A protein and the small-molecule ligand that binds it are described below.
Small molecule (SMILES): CC(=O)N[C@@H]1[C@@H](O)[C@H](O)[C@@H](CO)O[C@H]1O

Sequence of chain 1.A:
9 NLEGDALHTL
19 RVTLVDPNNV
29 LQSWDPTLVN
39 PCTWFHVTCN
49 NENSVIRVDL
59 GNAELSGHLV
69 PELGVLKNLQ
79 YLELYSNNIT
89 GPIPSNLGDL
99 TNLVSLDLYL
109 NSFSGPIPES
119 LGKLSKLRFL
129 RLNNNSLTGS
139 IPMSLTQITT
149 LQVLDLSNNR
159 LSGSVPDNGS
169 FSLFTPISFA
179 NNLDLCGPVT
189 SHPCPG

Binding-site contacts:
Ligand atom O6 contacts residue ASN156 of chain 1.A at 3.1 Å (h-bond).
Ligand atom C1 contacts residue ASN156 of chain 1.A at 3.5 Å.
Ligand atom C2 contacts residue ASN132 of chain 1.A at 2.4 Å.
Ligand atom C1 contacts residue ASN132 of chain 1.A at 1.4 Å.
Ligand atom C5 contacts residue ASN132 of chain 1.A at 3.6 Å.
Ligand atom O6 contacts residue ASN179 of chain 1.A at 2.5 Å (h-bond).
Ligand atom N2 contacts residue LEU108 of chain 1.A at 4.1 Å.
Ligand atom O7 contacts residue LEU108 of chain 1.A at 3.6 Å.
Ligand atom C7 contacts residue ASN132 of chain 1.A at 3.6 Å.
Ligand atom C5 contacts residue ASN156 of chain 1.A at 3.6 Å.
Ligand atom C6 contacts residue ASN179 of chain 1.A at 3.9 Å.
Ligand atom O5 contacts residue ASN156 of chain 1.A at 3.5 Å.
Ligand atom C4 contacts residue ASN132 of chain 1.A at 4.2 Å.
Ligand atom C6 contacts residue ASN156 of chain 1.A at 3.9 Å.
Ligand atom N2 contacts residue ASN132 of chain 1.A at 2.9 Å (h-bond).
Ligand atom O7 contacts residue ASN132 of chain 1.A at 4.0 Å.
Ligand atom C7 contacts residue LEU108 of chain 1.A at 3.6 Å (hydrophobic).
Ligand atom O5 contacts residue ASN132 of chain 1.A at 2.3 Å (h-bond).
Ligand atom C8 contacts residue LEU108 of chain 1.A at 3.7 Å (hydrophobic).
Ligand atom C3 contacts residue ASN132 of chain 1.A at 3.7 Å.